Sequence of chain 2.B:
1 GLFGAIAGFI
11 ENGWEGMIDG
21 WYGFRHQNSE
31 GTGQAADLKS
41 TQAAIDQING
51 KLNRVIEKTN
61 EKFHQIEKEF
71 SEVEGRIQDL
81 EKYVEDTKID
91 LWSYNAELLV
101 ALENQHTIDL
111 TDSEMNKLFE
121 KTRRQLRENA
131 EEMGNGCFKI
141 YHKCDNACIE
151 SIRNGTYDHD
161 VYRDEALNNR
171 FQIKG

Binding-site contacts:
Ligand atom C1 contacts residue THR318 of chain 2.A at 3.9 Å.
Ligand atom C1 contacts residue ASN38 of chain 2.A at 2.6 Å.
Ligand atom C5 contacts residue THR318 of chain 2.A at 4.3 Å.
Ligand atom C6 contacts residue LEU52 of chain 2.B at 3.8 Å (hydrophobic).
Ligand atom C6 contacts residue THR318 of chain 2.A at 4.0 Å.
Ligand atom O6 contacts residue LEU52 of chain 2.B at 3.4 Å.
Ligand atom O5 contacts residue THR318 of chain 2.A at 3.2 Å (h-bond).
Ligand atom C2 contacts residue ASN38 of chain 2.A at 4.0 Å.
Ligand atom C5 contacts residue ASN38 of chain 2.A at 4.0 Å.
Ligand atom O6 contacts residue THR318 of chain 2.A at 3.8 Å.
Ligand atom O7 contacts residue ASN38 of chain 2.A at 4.1 Å.
Ligand atom C6 contacts residue THR40 of chain 2.A at 4.5 Å.
Ligand atom C8 contacts residue ASN38 of chain 2.A at 3.9 Å.
Ligand atom N2 contacts residue ASN38 of chain 2.A at 3.5 Å (h-bond).
Ligand atom C7 contacts residue ASN38 of chain 2.A at 3.6 Å.
Ligand atom O5 contacts residue ASN38 of chain 2.A at 3.0 Å (h-bond).

This protein binds this small molecule.
Small molecule (SMILES): CC(=O)N[C@@H]1[C@@H](O)[C@H](O)[C@@H](CO)O[C@H]1O

Sequence of chain 2.A:
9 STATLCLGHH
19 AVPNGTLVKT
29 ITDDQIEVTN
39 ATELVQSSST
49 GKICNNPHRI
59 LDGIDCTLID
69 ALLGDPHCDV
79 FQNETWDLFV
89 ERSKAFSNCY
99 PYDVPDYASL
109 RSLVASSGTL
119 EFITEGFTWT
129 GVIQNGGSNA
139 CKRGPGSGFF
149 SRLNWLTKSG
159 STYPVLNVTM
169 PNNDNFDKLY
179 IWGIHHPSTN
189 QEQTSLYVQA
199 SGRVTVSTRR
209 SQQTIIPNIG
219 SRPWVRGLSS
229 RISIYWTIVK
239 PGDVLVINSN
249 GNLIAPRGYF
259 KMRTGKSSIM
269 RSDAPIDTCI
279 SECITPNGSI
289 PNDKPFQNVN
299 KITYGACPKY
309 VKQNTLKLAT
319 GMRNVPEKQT